Sequence of chain 1.E:
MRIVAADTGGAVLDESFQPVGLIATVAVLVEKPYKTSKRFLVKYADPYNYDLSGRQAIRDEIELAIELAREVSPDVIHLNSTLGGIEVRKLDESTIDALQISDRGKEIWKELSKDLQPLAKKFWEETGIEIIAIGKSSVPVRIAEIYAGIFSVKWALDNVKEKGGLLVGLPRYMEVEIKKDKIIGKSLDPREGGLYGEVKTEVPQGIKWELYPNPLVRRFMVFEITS

Binding-site contacts:
Ligand atom N3 contacts residue ILE108 of chain 1.E at 3.4 Å.
Ligand atom O2 contacts residue VAL217 of chain 1.E at 3.6 Å.
Ligand atom OP2 contacts residue LYS136 of chain 1.E at 3.6 Å.
Ligand atom OP1 contacts residue THR82 of chain 1.E at 3.1 Å (h-bond).
Ligand atom C4' contacts residue LEU22 of chain 1.E at 3.8 Å (hydrophobic).
Ligand atom C4 contacts residue ILE108 of chain 1.E at 3.8 Å (hydrophobic).
Ligand atom N3 contacts residue ARG55 of chain 1.E at 2.6 Å (salt-bridge).
Ligand atom C4' contacts residue SER81 of chain 1.E at 3.6 Å.
Ligand atom OP1 contacts residue GLY10 of chain 1.E at 2.8 Å (h-bond).
Ligand atom C4 contacts residue ARG55 of chain 1.E at 3.4 Å.
Ligand atom O3' contacts residue SER81 of chain 1.E at 3.7 Å.
Ligand atom C5 contacts residue PHE220 of chain 1.E at 3.8 Å (hydrophobic).
Ligand atom OP1 contacts residue ASN80 of chain 1.E at 3.4 Å (h-bond).
Ligand atom OP1 contacts residue GLY9 of chain 1.E at 3.5 Å.
Ligand atom O3' contacts residue GLY169 of chain 1.E at 3.1 Å.
Ligand atom C2 contacts residue ARG55 of chain 1.E at 3.4 Å.
Ligand atom OP2 contacts residue SER102 of chain 1.E at 2.7 Å (h-bond).
Ligand atom C3' contacts residue PHE220 of chain 1.E at 3.5 Å (hydrophobic).
Ligand atom C5' contacts residue ASN80 of chain 1.E at 3.3 Å.
Ligand atom C2' contacts residue SER81 of chain 1.E at 3.8 Å.
Ligand atom O3' contacts residue LEU22 of chain 1.E at 3.7 Å.
Ligand atom O3' contacts residue THR82 of chain 1.E at 3.2 Å (h-bond).
Ligand atom OP1 contacts residue PRO171 of chain 1.E at 3.6 Å.
Ligand atom N4 contacts residue ARG55 of chain 1.E at 3.4 Å (salt-bridge).
Ligand atom OP1 contacts residue ASP7 of chain 1.E at 3.1 Å (salt-bridge).
Ligand atom O3' contacts residue ASN80 of chain 1.E at 3.5 Å (h-bond).
Ligand atom OP1 contacts residue SER81 of chain 1.E at 3.6 Å.
Ligand atom C5' contacts residue GLY169 of chain 1.E at 3.4 Å.
Ligand atom OP1 contacts residue GLU145 of chain 1.E at 3.5 Å (salt-bridge).
Ligand atom O5' contacts residue LEU170 of chain 1.E at 3.7 Å.
Ligand atom C6 contacts residue PHE220 of chain 1.E at 3.8 Å (hydrophobic).
Ligand atom C2 contacts residue ILE108 of chain 1.E at 3.5 Å (hydrophobic).
Ligand atom OP1 contacts residue THR8 of chain 1.E at 3.2 Å (h-bond).
Ligand atom O2 contacts residue ARG55 of chain 1.E at 3.0 Å (salt-bridge).
Ligand atom O3' contacts residue LEU170 of chain 1.E at 3.0 Å (h-bond).
Ligand atom C5' contacts residue THR8 of chain 1.E at 3.6 Å.
Ligand atom O2 contacts residue ILE108 of chain 1.E at 3.8 Å.
Ligand atom C5' contacts residue LEU170 of chain 1.E at 3.7 Å (hydrophobic).
Ligand atom C3' contacts residue LEU170 of chain 1.E at 3.5 Å (hydrophobic).
Ligand atom OP2 contacts residue ILE101 of chain 1.E at 3.3 Å.

This small molecule binds to this protein.
Small molecule (SMILES): Nc1ccn([C@H]2C[C@H](O[P](=O)(O)OC[C@H]3O[C@@H](n4ccc(N)nc4=O)C[C@@H]3O[P](=O)(O)OC[C@H]3O[C@@H](n4ccc(N)nc4=O)C[C@@H]3O[P](=O)(O)OC[C@H]3O[C@@H](n4ccc(N)nc4=O)C[C@@H]3O)[C@@H](COP(=O)=O)O2)c(=O)n1